This small molecule binds to this protein.
Small molecule (SMILES): CC(=O)N[C@@H]1[C@@H](O)[C@H](O)[C@@H](CO)O[C@H]1O

Binding-site contacts:
Ligand atom N2 contacts residue ASN325 of chain 1.B at 3.3 Å (h-bond).
Ligand atom O7 contacts residue ASN325 of chain 1.B at 3.0 Å (h-bond).
Ligand atom N2 contacts residue ALA277 of chain 1.B at 4.0 Å.
Ligand atom O6 contacts residue GLN343 of chain 1.B at 3.9 Å.
Ligand atom C5 contacts residue GLN343 of chain 1.B at 4.3 Å.
Ligand atom C6 contacts residue ASN325 of chain 1.B at 4.5 Å.
Ligand atom C5 contacts residue ASN325 of chain 1.B at 3.5 Å.
Ligand atom C4 contacts residue ASN325 of chain 1.B at 4.1 Å.
Ligand atom O5 contacts residue ASN325 of chain 1.B at 2.1 Å (h-bond).
Ligand atom C6 contacts residue GLN343 of chain 1.B at 4.2 Å.
Ligand atom C8 contacts residue ASP276 of chain 1.B at 4.4 Å.
Ligand atom C2 contacts residue ASN325 of chain 1.B at 2.6 Å.
Ligand atom C7 contacts residue ASN325 of chain 1.B at 3.4 Å.
Ligand atom O6 contacts residue ARG345 of chain 1.B at 3.3 Å.
Ligand atom C7 contacts residue ALA277 of chain 1.B at 4.5 Å (hydrophobic).
Ligand atom O5 contacts residue GLN343 of chain 1.B at 3.3 Å (h-bond).
Ligand atom O5 contacts residue ARG345 of chain 1.B at 4.5 Å.
Ligand atom C8 contacts residue SER280 of chain 1.B at 4.0 Å.
Ligand atom C1 contacts residue ASN325 of chain 1.B at 1.6 Å.
Ligand atom C3 contacts residue ASN325 of chain 1.B at 3.9 Å.
Ligand atom O6 contacts residue ASN325 of chain 1.B at 4.4 Å.
Ligand atom C8 contacts residue ALA277 of chain 1.B at 4.2 Å (hydrophobic).
Ligand atom C1 contacts residue GLN343 of chain 1.B at 4.2 Å.

Sequence of chain 1.B:
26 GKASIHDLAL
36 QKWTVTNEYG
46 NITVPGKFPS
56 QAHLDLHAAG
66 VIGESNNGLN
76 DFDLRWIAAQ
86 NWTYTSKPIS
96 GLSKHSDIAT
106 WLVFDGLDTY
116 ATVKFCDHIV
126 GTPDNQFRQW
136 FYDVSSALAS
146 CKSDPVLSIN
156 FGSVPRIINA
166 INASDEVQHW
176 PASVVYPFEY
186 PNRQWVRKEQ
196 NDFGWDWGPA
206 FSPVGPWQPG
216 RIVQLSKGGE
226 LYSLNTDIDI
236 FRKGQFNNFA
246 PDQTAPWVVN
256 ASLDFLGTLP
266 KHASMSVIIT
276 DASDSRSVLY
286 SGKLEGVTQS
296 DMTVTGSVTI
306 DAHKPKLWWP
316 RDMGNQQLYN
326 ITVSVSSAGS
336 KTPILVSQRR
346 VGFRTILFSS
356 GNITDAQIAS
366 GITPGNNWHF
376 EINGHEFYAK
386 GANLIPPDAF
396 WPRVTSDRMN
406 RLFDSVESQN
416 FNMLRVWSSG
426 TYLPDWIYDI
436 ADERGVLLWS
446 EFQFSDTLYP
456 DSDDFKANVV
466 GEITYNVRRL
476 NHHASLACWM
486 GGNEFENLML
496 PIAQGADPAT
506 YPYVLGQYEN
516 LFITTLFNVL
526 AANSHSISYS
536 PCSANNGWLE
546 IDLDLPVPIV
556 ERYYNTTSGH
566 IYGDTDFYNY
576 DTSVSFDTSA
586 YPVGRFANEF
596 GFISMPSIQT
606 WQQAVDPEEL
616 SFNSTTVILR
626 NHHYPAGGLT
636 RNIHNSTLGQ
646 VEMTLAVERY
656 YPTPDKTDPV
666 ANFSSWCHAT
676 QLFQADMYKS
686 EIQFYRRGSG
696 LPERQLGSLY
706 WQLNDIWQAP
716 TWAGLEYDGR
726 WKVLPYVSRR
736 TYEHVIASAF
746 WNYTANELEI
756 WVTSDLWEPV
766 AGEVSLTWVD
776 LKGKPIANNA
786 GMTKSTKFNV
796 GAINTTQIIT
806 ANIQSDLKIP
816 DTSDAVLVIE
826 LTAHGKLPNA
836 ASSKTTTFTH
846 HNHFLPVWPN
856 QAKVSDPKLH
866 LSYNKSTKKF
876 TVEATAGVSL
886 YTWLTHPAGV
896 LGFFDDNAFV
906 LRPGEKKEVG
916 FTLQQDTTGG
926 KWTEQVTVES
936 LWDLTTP